A protein and the small-molecule ligand that binds it are described below.
Small molecule (SMILES): CC(=O)N[C@@H]1[C@@H](O)[C@H](O)[C@@H](CO)O[C@H]1O

Binding-site contacts:
Ligand atom C8 contacts residue ASN234 of chain 1.B at 4.4 Å.
Ligand atom O7 contacts residue ASN234 of chain 1.B at 3.1 Å (h-bond).
Ligand atom N2 contacts residue ASN234 of chain 1.B at 2.9 Å (h-bond).
Ligand atom C5 contacts residue ASN234 of chain 1.B at 3.7 Å.
Ligand atom C4 contacts residue ASN234 of chain 1.B at 4.2 Å.
Ligand atom O5 contacts residue ASN234 of chain 1.B at 2.4 Å (h-bond).
Ligand atom C3 contacts residue ASN234 of chain 1.B at 3.8 Å.
Ligand atom C2 contacts residue ASN234 of chain 1.B at 2.5 Å.
Ligand atom C1 contacts residue ASN234 of chain 1.B at 1.4 Å.
Ligand atom C7 contacts residue ASN234 of chain 1.B at 3.2 Å.

Sequence of chain 1.B:
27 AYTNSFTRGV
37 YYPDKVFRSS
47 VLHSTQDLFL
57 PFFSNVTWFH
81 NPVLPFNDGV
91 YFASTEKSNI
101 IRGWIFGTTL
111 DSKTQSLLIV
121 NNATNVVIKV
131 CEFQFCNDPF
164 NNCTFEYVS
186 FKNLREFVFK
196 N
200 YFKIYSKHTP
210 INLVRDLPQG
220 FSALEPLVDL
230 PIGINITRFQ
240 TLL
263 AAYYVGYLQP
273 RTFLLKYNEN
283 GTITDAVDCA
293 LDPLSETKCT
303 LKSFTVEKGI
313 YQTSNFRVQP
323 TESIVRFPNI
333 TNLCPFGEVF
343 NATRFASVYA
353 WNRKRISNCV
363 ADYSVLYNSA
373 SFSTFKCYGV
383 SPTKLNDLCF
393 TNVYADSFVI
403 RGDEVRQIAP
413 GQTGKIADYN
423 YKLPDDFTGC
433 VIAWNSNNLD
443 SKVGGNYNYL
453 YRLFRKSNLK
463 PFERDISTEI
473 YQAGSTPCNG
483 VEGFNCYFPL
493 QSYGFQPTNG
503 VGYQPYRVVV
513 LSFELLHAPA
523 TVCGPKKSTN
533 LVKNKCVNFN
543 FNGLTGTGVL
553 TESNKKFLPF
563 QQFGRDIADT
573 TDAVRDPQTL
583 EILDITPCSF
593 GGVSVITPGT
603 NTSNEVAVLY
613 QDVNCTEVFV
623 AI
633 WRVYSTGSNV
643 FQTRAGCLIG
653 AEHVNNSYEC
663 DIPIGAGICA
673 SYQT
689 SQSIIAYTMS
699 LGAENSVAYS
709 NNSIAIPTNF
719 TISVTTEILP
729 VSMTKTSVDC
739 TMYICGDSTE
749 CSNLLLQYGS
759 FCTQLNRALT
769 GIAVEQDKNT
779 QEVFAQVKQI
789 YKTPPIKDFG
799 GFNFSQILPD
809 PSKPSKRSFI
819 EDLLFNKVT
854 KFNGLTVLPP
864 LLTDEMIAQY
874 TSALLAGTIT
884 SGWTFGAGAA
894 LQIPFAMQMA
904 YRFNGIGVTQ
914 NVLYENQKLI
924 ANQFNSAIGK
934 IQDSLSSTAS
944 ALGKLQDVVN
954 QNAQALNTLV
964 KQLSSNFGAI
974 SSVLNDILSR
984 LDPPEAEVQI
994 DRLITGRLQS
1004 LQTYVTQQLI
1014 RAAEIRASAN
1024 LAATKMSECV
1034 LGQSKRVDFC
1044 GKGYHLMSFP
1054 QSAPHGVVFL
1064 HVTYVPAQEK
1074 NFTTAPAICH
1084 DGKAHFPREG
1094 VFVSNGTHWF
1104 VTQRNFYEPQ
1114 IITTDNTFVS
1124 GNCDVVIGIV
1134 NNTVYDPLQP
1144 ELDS